This protein binds this small molecule.
Small molecule (SMILES): CC(=O)N[C@H]1[C@H](O[C@H]2[C@H](O)[C@@H](NC(C)=O)CO[C@@H]2CO)O[C@H](CO)[C@@H](O)[C@@H]1O

Sequence of chain 2.B:
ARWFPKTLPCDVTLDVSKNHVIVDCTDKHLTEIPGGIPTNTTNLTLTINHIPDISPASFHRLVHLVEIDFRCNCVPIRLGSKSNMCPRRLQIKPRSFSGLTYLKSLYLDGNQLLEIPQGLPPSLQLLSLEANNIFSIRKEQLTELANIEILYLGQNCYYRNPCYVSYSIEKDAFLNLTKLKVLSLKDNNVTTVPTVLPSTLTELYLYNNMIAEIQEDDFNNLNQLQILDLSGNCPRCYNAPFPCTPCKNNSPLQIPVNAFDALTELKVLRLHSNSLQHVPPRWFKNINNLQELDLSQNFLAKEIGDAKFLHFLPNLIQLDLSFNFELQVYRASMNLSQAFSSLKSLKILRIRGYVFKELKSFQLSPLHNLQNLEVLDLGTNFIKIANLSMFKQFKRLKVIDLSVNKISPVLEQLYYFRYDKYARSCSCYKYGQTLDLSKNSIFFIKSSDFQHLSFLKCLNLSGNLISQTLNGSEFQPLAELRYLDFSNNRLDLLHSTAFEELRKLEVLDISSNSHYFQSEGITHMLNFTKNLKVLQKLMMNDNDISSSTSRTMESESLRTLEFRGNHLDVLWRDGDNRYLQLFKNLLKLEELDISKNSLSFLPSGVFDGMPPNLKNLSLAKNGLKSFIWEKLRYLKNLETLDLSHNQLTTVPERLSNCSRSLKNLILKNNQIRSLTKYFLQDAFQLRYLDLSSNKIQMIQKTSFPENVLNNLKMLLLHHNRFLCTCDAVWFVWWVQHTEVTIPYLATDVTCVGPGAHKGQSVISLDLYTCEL

Binding-site contacts:
Ligand atom O7 contacts residue CYS161 of chain 2.B at 3.3 Å (h-bond).
Ligand atom O7 contacts residue ASN193 of chain 2.B at 4.1 Å.
Ligand atom C7 contacts residue PRO166 of chain 2.B at 4.2 Å (hydrophobic).
Ligand atom C3 contacts residue ASN193 of chain 2.B at 3.8 Å.
Ligand atom O5 contacts residue VAL169 of chain 2.B at 3.3 Å.
Ligand atom C8 contacts residue TYR162 of chain 2.B at 3.5 Å (hydrophobic).
Ligand atom C2 contacts residue TYR168 of chain 2.B at 3.9 Å (hydrophobic).
Ligand atom C1 contacts residue TYR168 of chain 2.B at 3.6 Å (hydrophobic).
Ligand atom C8 contacts residue TYR163 of chain 2.B at 4.1 Å (hydrophobic).
Ligand atom C6 contacts residue TYR168 of chain 2.B at 4.2 Å (hydrophobic).
Ligand atom O5 contacts residue TYR168 of chain 2.B at 3.6 Å (h-bond).
Ligand atom C6 contacts residue SER170 of chain 2.B at 3.8 Å.
Ligand atom C7 contacts residue CYS161 of chain 2.B at 3.8 Å (hydrophobic).
Ligand atom C3 contacts residue TYR168 of chain 2.B at 4.0 Å (hydrophobic).
Ligand atom O3 contacts residue TYR168 of chain 2.B at 3.4 Å.
Ligand atom O5 contacts residue ASN193 of chain 2.B at 2.3 Å (h-bond).
Ligand atom C2 contacts residue ASN193 of chain 2.B at 2.4 Å.
Ligand atom C8 contacts residue CYS161 of chain 2.B at 4.3 Å (hydrophobic).
Ligand atom O6 contacts residue SER170 of chain 2.B at 2.9 Å (h-bond).
Ligand atom C5 contacts residue TYR168 of chain 2.B at 4.0 Å (hydrophobic).
Ligand atom C5 contacts residue SER170 of chain 2.B at 4.3 Å.
Ligand atom O6 contacts residue TYR168 of chain 2.B at 4.2 Å.
Ligand atom C1 contacts residue ASN193 of chain 2.B at 1.4 Å.
Ligand atom C5 contacts residue ASN193 of chain 2.B at 3.6 Å.
Ligand atom N2 contacts residue ASN193 of chain 2.B at 2.9 Å (h-bond).
Ligand atom C1 contacts residue VAL169 of chain 2.B at 3.5 Å (hydrophobic).
Ligand atom C8 contacts residue PRO166 of chain 2.B at 3.9 Å (hydrophobic).
Ligand atom O7 contacts residue VAL169 of chain 2.B at 4.2 Å.
Ligand atom C4 contacts residue VAL169 of chain 2.B at 4.2 Å (hydrophobic).
Ligand atom C2 contacts residue VAL169 of chain 2.B at 3.8 Å (hydrophobic).
Ligand atom O4 contacts residue TYR168 of chain 2.B at 4.0 Å.
Ligand atom C4 contacts residue ASN193 of chain 2.B at 4.2 Å.
Ligand atom C7 contacts residue TYR168 of chain 2.B at 4.0 Å (hydrophobic).
Ligand atom O7 contacts residue TYR168 of chain 2.B at 2.8 Å (h-bond).
Ligand atom C7 contacts residue CYS167 of chain 2.B at 4.2 Å (hydrophobic).
Ligand atom O7 contacts residue CYS167 of chain 2.B at 3.1 Å (h-bond).
Ligand atom C4 contacts residue TYR168 of chain 2.B at 3.4 Å (hydrophobic).
Ligand atom C7 contacts residue ASN193 of chain 2.B at 3.7 Å.
Ligand atom O5 contacts residue SER170 of chain 2.B at 3.6 Å (h-bond).
Ligand atom O7 contacts residue PRO166 of chain 2.B at 3.7 Å.